Binding-site contacts:
Ligand atom N2 contacts residue SER357 of chain 2.D at 4.0 Å.
Ligand atom C8 contacts residue ASN356 of chain 2.D at 4.2 Å.
Ligand atom O6 contacts residue NAG1 of chain 2.S at 3.6 Å.
Ligand atom O7 contacts residue NAG1 of chain 2.R at 2.8 Å (h-bond).
Ligand atom C1 contacts residue SER381 of chain 2.D at 3.8 Å.
Ligand atom C5 contacts residue NAG2 of chain 2.R at 3.8 Å.
Ligand atom O3 contacts residue NAG1 of chain 2.R at 4.3 Å.
Ligand atom O7 contacts residue SER381 of chain 2.D at 2.8 Å (h-bond).
Ligand atom C7 contacts residue SER357 of chain 2.D at 3.8 Å.
Ligand atom C4 contacts residue NAG1 of chain 2.R at 4.3 Å.
Ligand atom C8 contacts residue SER357 of chain 2.D at 3.4 Å.
Ligand atom C2 contacts residue SER381 of chain 2.D at 4.1 Å.
Ligand atom N2 contacts residue NAG2 of chain 2.R at 3.8 Å.
Ligand atom C1 contacts residue NAG1 of chain 2.R at 4.3 Å.
Ligand atom C8 contacts residue THR365 of chain 2.D at 4.4 Å.
Ligand atom C7 contacts residue NAG1 of chain 2.R at 3.2 Å.
Ligand atom N2 contacts residue NAG1 of chain 2.R at 3.8 Å.
Ligand atom N2 contacts residue ASN356 of chain 2.D at 2.9 Å (h-bond).
Ligand atom O7 contacts residue ASN379 of chain 2.D at 3.9 Å.
Ligand atom C8 contacts residue NAG1 of chain 2.R at 4.0 Å.
Ligand atom O6 contacts residue NAG1 of chain 2.R at 4.2 Å.
Ligand atom O6 contacts residue NAG2 of chain 2.R at 3.1 Å (h-bond).
Ligand atom C2 contacts residue NAG1 of chain 2.R at 4.0 Å.
Ligand atom C8 contacts residue NAG2 of chain 2.R at 4.3 Å.
Ligand atom O5 contacts residue ASN356 of chain 2.D at 2.4 Å (h-bond).
Ligand atom C6 contacts residue NAG1 of chain 2.S at 4.0 Å.
Ligand atom C7 contacts residue SER381 of chain 2.D at 3.9 Å.
Ligand atom C3 contacts residue ASN356 of chain 2.D at 3.8 Å.
Ligand atom C6 contacts residue NAG2 of chain 2.R at 3.5 Å.
Ligand atom C3 contacts residue NAG2 of chain 2.R at 4.4 Å.
Ligand atom C7 contacts residue ASN356 of chain 2.D at 3.0 Å.
Ligand atom O7 contacts residue ASN356 of chain 2.D at 2.8 Å (h-bond).
Ligand atom C5 contacts residue ASN356 of chain 2.D at 3.7 Å.
Ligand atom O5 contacts residue NAG1 of chain 2.S at 4.2 Å.
Ligand atom C4 contacts residue ASN356 of chain 2.D at 4.2 Å.
Ligand atom C2 contacts residue ASN356 of chain 2.D at 2.5 Å.
Ligand atom C1 contacts residue ASN356 of chain 2.D at 1.4 Å.
Ligand atom C4 contacts residue NAG2 of chain 2.R at 4.4 Å.
Ligand atom O4 contacts residue NAG2 of chain 2.R at 3.6 Å.
Ligand atom O5 contacts residue SER381 of chain 2.D at 4.1 Å.

Sequence of chain 2.D:
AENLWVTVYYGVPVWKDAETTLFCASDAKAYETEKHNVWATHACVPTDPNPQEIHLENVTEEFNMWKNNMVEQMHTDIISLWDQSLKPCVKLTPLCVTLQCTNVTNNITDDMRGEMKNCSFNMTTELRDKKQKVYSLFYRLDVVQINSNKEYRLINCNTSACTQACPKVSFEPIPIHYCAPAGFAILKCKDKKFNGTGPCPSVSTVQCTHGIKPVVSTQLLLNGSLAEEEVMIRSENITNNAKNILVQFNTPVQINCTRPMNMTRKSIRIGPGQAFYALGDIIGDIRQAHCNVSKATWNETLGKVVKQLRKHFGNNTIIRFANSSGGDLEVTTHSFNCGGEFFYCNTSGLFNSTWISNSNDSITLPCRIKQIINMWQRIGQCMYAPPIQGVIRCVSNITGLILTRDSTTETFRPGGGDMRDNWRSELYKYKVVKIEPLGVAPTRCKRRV

A protein and the small-molecule ligand that binds it are described below.
Small molecule (SMILES): CC(=O)N[C@H]1[C@H](O[C@H]2[C@H](O)[C@@H](NC(C)=O)CO[C@@H]2CO)O[C@H](CO)[C@@H](O)[C@@H]1O